Sequence of chain 42.A:
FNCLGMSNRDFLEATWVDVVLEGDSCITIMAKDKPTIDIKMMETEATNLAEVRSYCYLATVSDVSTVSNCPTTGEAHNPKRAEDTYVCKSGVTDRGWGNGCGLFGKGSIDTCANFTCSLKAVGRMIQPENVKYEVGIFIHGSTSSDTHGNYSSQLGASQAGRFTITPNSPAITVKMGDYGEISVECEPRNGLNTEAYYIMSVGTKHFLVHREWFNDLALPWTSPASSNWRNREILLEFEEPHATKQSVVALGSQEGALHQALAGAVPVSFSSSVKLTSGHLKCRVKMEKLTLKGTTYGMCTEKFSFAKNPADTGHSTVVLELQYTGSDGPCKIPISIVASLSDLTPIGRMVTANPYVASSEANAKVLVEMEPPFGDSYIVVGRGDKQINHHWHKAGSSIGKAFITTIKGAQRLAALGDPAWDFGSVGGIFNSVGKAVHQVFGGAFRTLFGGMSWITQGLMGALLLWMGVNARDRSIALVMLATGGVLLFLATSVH

Binding-site contacts:
Ligand atom C5 contacts residue THR89 of chain 42.A at 4.5 Å.
Ligand atom C5 contacts residue THR120 of chain 42.A at 4.0 Å.
Ligand atom C4 contacts residue ASN118 of chain 42.A at 4.2 Å.
Ligand atom O5 contacts residue THR89 of chain 42.A at 4.5 Å.
Ligand atom C1 contacts residue THR120 of chain 42.A at 4.4 Å.
Ligand atom C5 contacts residue ASN118 of chain 42.A at 3.6 Å.
Ligand atom C7 contacts residue TYR90 of chain 42.A at 4.2 Å (hydrophobic).
Ligand atom O5 contacts residue THR120 of chain 42.A at 3.2 Å (h-bond).
Ligand atom O6 contacts residue PHE119 of chain 42.A at 3.0 Å (h-bond).
Ligand atom O6 contacts residue THR120 of chain 42.A at 3.1 Å (h-bond).
Ligand atom N2 contacts residue ASN118 of chain 42.A at 2.9 Å (h-bond).
Ligand atom O5 contacts residue PHE119 of chain 42.A at 4.1 Å.
Ligand atom C1 contacts residue ASN118 of chain 42.A at 1.4 Å.
Ligand atom C8 contacts residue ASP67 of chain 42.A at 3.3 Å.
Ligand atom C7 contacts residue ASN118 of chain 42.A at 3.4 Å.
Ligand atom C6 contacts residue THR120 of chain 42.A at 3.4 Å.
Ligand atom O7 contacts residue ASN118 of chain 42.A at 4.3 Å.
Ligand atom N2 contacts residue ASP67 of chain 42.A at 4.5 Å.
Ligand atom C2 contacts residue ASN118 of chain 42.A at 2.4 Å.
Ligand atom C3 contacts residue ASN118 of chain 42.A at 3.8 Å.
Ligand atom O5 contacts residue ASN118 of chain 42.A at 2.4 Å (h-bond).
Ligand atom N2 contacts residue TYR90 of chain 42.A at 4.2 Å.
Ligand atom C6 contacts residue PHE119 of chain 42.A at 4.2 Å (hydrophobic).
Ligand atom C8 contacts residue SER66 of chain 42.A at 3.3 Å.
Ligand atom C1 contacts residue THR89 of chain 42.A at 4.2 Å.
Ligand atom O6 contacts residue THR89 of chain 42.A at 4.0 Å.
Ligand atom C8 contacts residue ASN118 of chain 42.A at 3.6 Å.
Ligand atom C7 contacts residue ASP67 of chain 42.A at 3.3 Å.
Ligand atom O7 contacts residue ASP67 of chain 42.A at 2.8 Å (salt-bridge).
Ligand atom O7 contacts residue TYR90 of chain 42.A at 3.8 Å.

The small molecule below binds the protein below.
Small molecule (SMILES): CC(=O)N[C@@H]1[C@@H](O)[C@H](O)[C@@H](CO)O[C@H]1O